Sequence of chain 1.A:
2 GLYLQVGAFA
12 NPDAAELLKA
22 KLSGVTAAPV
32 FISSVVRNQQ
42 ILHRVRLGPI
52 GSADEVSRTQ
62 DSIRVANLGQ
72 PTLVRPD

Binding-site contacts:
Ligand atom C3 contacts residue PHE10 of chain 1.A at 3.8 Å (hydrophobic).
Ligand atom O3 contacts residue GLY8 of chain 1.A at 3.3 Å.
Ligand atom C8 contacts residue GLN71 of chain 1.A at 3.4 Å.
Ligand atom C2 contacts residue ALA9 of chain 1.A at 3.9 Å (hydrophobic).
Ligand atom O10 contacts residue PHE10 of chain 1.A at 3.5 Å.
Ligand atom C8 contacts residue VAL7 of chain 1.A at 3.5 Å (hydrophobic).
Ligand atom C8 contacts residue GLN6 of chain 1.A at 3.4 Å.
Ligand atom C10 contacts residue ARG38 of chain 1.A at 3.5 Å.
Ligand atom N2 contacts residue ALA9 of chain 1.A at 3.0 Å (h-bond).
Ligand atom C10 contacts residue ALA11 of chain 1.A at 3.5 Å (hydrophobic).
Ligand atom C8 contacts residue PHE10 of chain 1.A at 3.7 Å (hydrophobic).
Ligand atom O7 contacts residue PHE10 of chain 1.A at 3.6 Å.
Ligand atom C7 contacts residue ARG38 of chain 1.A at 3.9 Å.
Ligand atom C8 contacts residue ARG38 of chain 1.A at 3.2 Å.
Ligand atom C5 contacts residue PHE10 of chain 1.A at 3.8 Å (hydrophobic).
Ligand atom C7 contacts residue GLY8 of chain 1.A at 3.6 Å.
Ligand atom C7 contacts residue ALA9 of chain 1.A at 3.9 Å (hydrophobic).
Ligand atom O7 contacts residue GLN6 of chain 1.A at 2.8 Å (h-bond).
Ligand atom C4 contacts residue ALA9 of chain 1.A at 3.6 Å (hydrophobic).
Ligand atom O7 contacts residue ALA15 of chain 1.A at 3.5 Å.
Ligand atom C10 contacts residue PHE10 of chain 1.A at 3.8 Å (hydrophobic).
Ligand atom C11 contacts residue LEU43 of chain 1.A at 3.5 Å (hydrophobic).
Ligand atom C3 contacts residue ALA9 of chain 1.A at 3.9 Å (hydrophobic).
Ligand atom C7 contacts residue VAL7 of chain 1.A at 3.9 Å (hydrophobic).
Ligand atom C11 contacts residue ALA9 of chain 1.A at 3.6 Å (hydrophobic).
Ligand atom O4 contacts residue PHE10 of chain 1.A at 3.7 Å.
Ligand atom O11 contacts residue ARG38 of chain 1.A at 2.5 Å (salt-bridge).
Ligand atom O7 contacts residue GLY8 of chain 1.A at 3.4 Å.
Ligand atom O11 contacts residue PHE10 of chain 1.A at 3.5 Å.
Ligand atom C2 contacts residue ALA9 of chain 1.A at 3.6 Å (hydrophobic).
Ligand atom O7 contacts residue ALA9 of chain 1.A at 3.8 Å.
Ligand atom O11 contacts residue ALA11 of chain 1.A at 3.5 Å (h-bond).
Ligand atom OXT contacts residue ARG45 of chain 1.A at 3.3 Å.
Ligand atom C7 contacts residue PHE10 of chain 1.A at 3.6 Å (hydrophobic).
Ligand atom O10 contacts residue ALA11 of chain 1.A at 2.8 Å (h-bond).
Ligand atom OXT contacts residue GLN6 of chain 1.A at 2.9 Å (h-bond).
Ligand atom C10 contacts residue GLN6 of chain 1.A at 3.7 Å.
Ligand atom O11 contacts residue ASN12 of chain 1.A at 3.1 Å (h-bond).
Ligand atom O3 contacts residue ALA9 of chain 1.A at 3.1 Å (h-bond).
Ligand atom C1 contacts residue ALA9 of chain 1.A at 3.3 Å (hydrophobic).

A small-molecule ligand and the protein it binds are described below.
Small molecule (SMILES): CO[C@@H]1O[C@H](CO)[C@@H](O[C@@H]2O[C@H](CO)[C@@H](O[C@@H]3O[C@H](CO)[C@@H](O[C@@H]4O[C@H](CO)[C@@H](O)[C@H](O)[C@H]4NC(C)=O)[C@H](O[C@H](C)C(=O)O)[C@H]3NC(C)=O)[C@H](O)[C@H]2NC(C)=O)[C@H](O[C@H](C)C(=O)O)[C@H]1NC(C)=O